The protein below binds the small molecule below.
Small molecule (SMILES): CC(=O)N[C@H]1[C@H](O[C@H]2[C@H](O)[C@@H](CO)OC[C@@H]2NC(C)=O)O[C@H](CO)[C@@H](O)[C@@H]1O

Binding-site contacts:
Ligand atom C4 contacts residue ASN649 of chain 1.E at 4.2 Å.
Ligand atom C6 contacts residue ASN649 of chain 1.E at 3.6 Å.
Ligand atom C8 contacts residue LEU655 of chain 1.E at 4.3 Å (hydrophobic).
Ligand atom O5 contacts residue ASN649 of chain 1.E at 2.6 Å (h-bond).
Ligand atom C7 contacts residue GLU652 of chain 1.E at 4.4 Å.
Ligand atom N2 contacts residue ASN649 of chain 1.E at 3.9 Å.
Ligand atom C5 contacts residue ASN649 of chain 1.E at 3.6 Å.
Ligand atom C3 contacts residue ASN649 of chain 1.E at 4.3 Å.
Ligand atom C2 contacts residue ASN649 of chain 1.E at 3.2 Å.
Ligand atom O7 contacts residue GLU652 of chain 1.E at 4.0 Å.
Ligand atom C1 contacts residue ASN649 of chain 1.E at 1.9 Å.
Ligand atom C8 contacts residue GLU652 of chain 1.E at 4.2 Å.

Sequence of chain 1.E:
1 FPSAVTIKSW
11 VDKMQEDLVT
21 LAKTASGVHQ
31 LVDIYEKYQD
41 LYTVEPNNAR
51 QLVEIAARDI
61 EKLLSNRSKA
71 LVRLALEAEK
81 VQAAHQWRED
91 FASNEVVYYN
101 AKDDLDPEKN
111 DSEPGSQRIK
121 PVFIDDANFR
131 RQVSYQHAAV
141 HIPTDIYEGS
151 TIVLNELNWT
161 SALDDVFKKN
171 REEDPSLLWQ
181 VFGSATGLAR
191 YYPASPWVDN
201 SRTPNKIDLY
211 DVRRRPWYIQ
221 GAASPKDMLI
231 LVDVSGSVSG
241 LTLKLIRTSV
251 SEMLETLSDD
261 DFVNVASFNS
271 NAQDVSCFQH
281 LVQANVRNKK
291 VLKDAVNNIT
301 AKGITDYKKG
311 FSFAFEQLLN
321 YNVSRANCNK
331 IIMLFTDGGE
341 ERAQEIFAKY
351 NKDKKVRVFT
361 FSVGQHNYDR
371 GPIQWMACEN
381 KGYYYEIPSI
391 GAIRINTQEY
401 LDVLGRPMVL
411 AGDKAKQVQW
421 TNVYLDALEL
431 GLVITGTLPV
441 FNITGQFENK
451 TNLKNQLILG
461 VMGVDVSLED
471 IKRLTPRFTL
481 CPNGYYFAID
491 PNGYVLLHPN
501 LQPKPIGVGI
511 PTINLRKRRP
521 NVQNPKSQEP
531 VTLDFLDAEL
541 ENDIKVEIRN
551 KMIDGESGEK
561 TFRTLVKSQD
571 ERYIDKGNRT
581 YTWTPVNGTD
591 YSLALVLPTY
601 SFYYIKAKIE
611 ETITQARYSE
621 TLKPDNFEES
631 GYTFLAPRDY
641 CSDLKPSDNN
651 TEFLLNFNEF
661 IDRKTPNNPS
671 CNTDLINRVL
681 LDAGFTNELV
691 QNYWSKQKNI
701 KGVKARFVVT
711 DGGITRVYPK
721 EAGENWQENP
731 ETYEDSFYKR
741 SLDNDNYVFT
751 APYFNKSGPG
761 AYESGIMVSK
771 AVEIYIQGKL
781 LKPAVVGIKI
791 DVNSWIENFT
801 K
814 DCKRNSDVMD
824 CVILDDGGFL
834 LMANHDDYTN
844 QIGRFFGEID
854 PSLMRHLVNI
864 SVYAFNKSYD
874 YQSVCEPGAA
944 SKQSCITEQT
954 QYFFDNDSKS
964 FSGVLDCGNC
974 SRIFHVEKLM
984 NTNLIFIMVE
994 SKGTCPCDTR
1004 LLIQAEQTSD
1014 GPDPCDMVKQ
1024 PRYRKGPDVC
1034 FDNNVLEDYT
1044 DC